This small molecule binds to this protein.
Small molecule (SMILES): CCCCCCCCCCCC[C@H](CCP(=O)(O)OC)[C@H](C(C)=O)C(=O)OC

Binding-site contacts:
Ligand atom P01 contacts residue GLY45 of chain 3.B at 4.2 Å.
Ligand atom O07 contacts residue SER114 of chain 3.B at 2.4 Å (h-bond).
Ligand atom C15 contacts residue SO41 of chain 3.H at 3.4 Å.
Ligand atom C03 contacts residue ASN244 of chain 3.B at 4.3 Å.
Ligand atom P01 contacts residue VAL243 of chain 3.B at 4.5 Å.
Ligand atom C03 contacts residue SER114 of chain 3.B at 3.1 Å.
Ligand atom O07 contacts residue GLY45 of chain 3.B at 2.8 Å (h-bond).
Ligand atom P01 contacts residue SER114 of chain 3.B at 1.6 Å.
Ligand atom P01 contacts residue LEU115 of chain 3.B at 3.8 Å.
Ligand atom O05 contacts residue VAL243 of chain 3.B at 3.8 Å.
Ligand atom P01 contacts residue HIS269 of chain 3.B at 4.2 Å.
Ligand atom O05 contacts residue SER114 of chain 3.B at 2.4 Å (h-bond).
Ligand atom O07 contacts residue SO41 of chain 3.H at 4.5 Å.
Ligand atom C15 contacts residue MET177 of chain 3.B at 4.4 Å (hydrophobic).
Ligand atom C15 contacts residue HIS269 of chain 3.B at 4.1 Å.
Ligand atom O07 contacts residue LEU115 of chain 3.B at 3.3 Å (h-bond).
Ligand atom O05 contacts residue SO41 of chain 3.H at 4.1 Å.
Ligand atom C15 contacts residue GLY45 of chain 3.B at 4.1 Å.
Ligand atom C15 contacts residue SER114 of chain 3.B at 3.5 Å.
Ligand atom C03 contacts residue VAL243 of chain 3.B at 4.2 Å (hydrophobic).
Ligand atom O07 contacts residue GLY44 of chain 3.B at 4.0 Å.
Ligand atom O05 contacts residue HIS269 of chain 3.B at 3.4 Å (h-bond).
Ligand atom C15 contacts residue GLY46 of chain 3.B at 3.5 Å.
Ligand atom P01 contacts residue ASN244 of chain 3.B at 4.3 Å.
Ligand atom C15 contacts residue PHE173 of chain 3.B at 3.9 Å (hydrophobic).
Ligand atom O07 contacts residue GLY46 of chain 3.B at 4.0 Å.

Sequence of chain 3.B:
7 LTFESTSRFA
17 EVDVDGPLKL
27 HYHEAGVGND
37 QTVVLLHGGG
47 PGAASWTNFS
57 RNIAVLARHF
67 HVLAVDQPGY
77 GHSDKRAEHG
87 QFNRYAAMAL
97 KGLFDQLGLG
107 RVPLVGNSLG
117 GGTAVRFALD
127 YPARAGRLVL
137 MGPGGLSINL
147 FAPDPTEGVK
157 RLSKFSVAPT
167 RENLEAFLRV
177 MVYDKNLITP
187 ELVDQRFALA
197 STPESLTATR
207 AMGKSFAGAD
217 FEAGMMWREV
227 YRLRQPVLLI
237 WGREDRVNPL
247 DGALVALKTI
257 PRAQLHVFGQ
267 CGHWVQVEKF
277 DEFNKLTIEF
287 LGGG